This small molecule binds to this protein.
Small molecule (SMILES): O=C([O-])C(=O)[O-]

Sequence of chain 1.D:
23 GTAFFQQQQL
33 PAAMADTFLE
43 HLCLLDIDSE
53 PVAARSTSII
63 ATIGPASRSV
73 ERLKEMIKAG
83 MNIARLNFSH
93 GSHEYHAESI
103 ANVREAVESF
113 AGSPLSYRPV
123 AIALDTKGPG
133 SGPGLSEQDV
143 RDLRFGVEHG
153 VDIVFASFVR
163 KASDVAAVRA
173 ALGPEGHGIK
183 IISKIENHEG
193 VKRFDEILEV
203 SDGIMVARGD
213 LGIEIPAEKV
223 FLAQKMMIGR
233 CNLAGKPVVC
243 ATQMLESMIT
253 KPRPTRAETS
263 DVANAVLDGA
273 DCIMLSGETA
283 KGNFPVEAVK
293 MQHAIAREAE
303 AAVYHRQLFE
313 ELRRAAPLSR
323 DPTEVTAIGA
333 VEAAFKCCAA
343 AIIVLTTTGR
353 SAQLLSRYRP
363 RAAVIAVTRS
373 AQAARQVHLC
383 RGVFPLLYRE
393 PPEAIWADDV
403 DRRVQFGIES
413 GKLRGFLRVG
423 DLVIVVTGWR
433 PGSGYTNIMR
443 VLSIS

Binding-site contacts:
Ligand atom O4 contacts residue ASP212 of chain 1.D at 4.0 Å.
Ligand atom O1 contacts residue ALA209 of chain 1.D at 4.1 Å.
Ligand atom O2 contacts residue GLU188 of chain 1.D at 3.0 Å (salt-bridge).
Ligand atom O2 contacts residue ALA209 of chain 1.D at 3.8 Å.
Ligand atom O3 contacts residue THR244 of chain 1.D at 3.4 Å (h-bond).
Ligand atom O1 contacts residue MG1 of chain 1.Y at 2.0 Å.
Ligand atom O3 contacts residue ARG87 of chain 1.D at 4.0 Å.
Ligand atom C1 contacts residue ALA209 of chain 1.D at 3.7 Å (hydrophobic).
Ligand atom O4 contacts residue ALA209 of chain 1.D at 3.2 Å.
Ligand atom O4 contacts residue MG1 of chain 1.Y at 4.1 Å.
Ligand atom O1 contacts residue GLU188 of chain 1.D at 3.2 Å (salt-bridge).
Ligand atom O3 contacts residue MET276 of chain 1.D at 4.0 Å.
Ligand atom C2 contacts residue GLY211 of chain 1.D at 3.6 Å.
Ligand atom O4 contacts residue ARG210 of chain 1.D at 3.4 Å (salt-bridge).
Ligand atom C2 contacts residue ARG210 of chain 1.D at 4.3 Å.
Ligand atom O1 contacts residue ASP212 of chain 1.D at 4.0 Å.
Ligand atom O4 contacts residue GLY211 of chain 1.D at 2.8 Å (h-bond).
Ligand atom O2 contacts residue GLY211 of chain 1.D at 3.6 Å.
Ligand atom O2 contacts residue MG1 of chain 1.Y at 2.2 Å.
Ligand atom C2 contacts residue GLU188 of chain 1.D at 3.7 Å.
Ligand atom C1 contacts residue THR244 of chain 1.D at 4.0 Å.
Ligand atom C2 contacts residue THR244 of chain 1.D at 3.5 Å.
Ligand atom O3 contacts residue ALA209 of chain 1.D at 4.1 Å.
Ligand atom C1 contacts residue MG1 of chain 1.Y at 2.8 Å.
Ligand atom C1 contacts residue LYS186 of chain 1.D at 3.6 Å.
Ligand atom C2 contacts residue MG1 of chain 1.Y at 2.9 Å.
Ligand atom C2 contacts residue ASP212 of chain 1.D at 3.8 Å.
Ligand atom O3 contacts residue LYS186 of chain 1.D at 3.7 Å.
Ligand atom C1 contacts residue GLU188 of chain 1.D at 3.8 Å.
Ligand atom O1 contacts residue LYS186 of chain 1.D at 2.8 Å (salt-bridge).
Ligand atom O4 contacts residue THR244 of chain 1.D at 2.5 Å (h-bond).
Ligand atom O3 contacts residue MG1 of chain 1.Y at 4.1 Å.
Ligand atom C2 contacts residue ALA209 of chain 1.D at 3.5 Å (hydrophobic).
Ligand atom O2 contacts residue ASP212 of chain 1.D at 2.9 Å (salt-bridge).
Ligand atom O3 contacts residue MET207 of chain 1.D at 4.0 Å.